A protein and the small-molecule ligand that binds it are described below.
Small molecule (SMILES): C/C1=C/C(=O)O[C@@H]2C[C@@H](CC[C@H](C)/C=C\CC1)O[C@@](O)([C@@H]1CSC(=O)N1)C2

Binding-site contacts:
Ligand atom C9 contacts residue TYR71 of chain 1.B at 3.8 Å (hydrophobic).
Ligand atom C16 contacts residue TYR71 of chain 1.B at 3.9 Å (hydrophobic).
Ligand atom C9 contacts residue ILE36 of chain 1.B at 3.6 Å (hydrophobic).
Ligand atom C12 contacts residue GLY17 of chain 1.B at 3.3 Å.
Ligand atom O5 contacts residue THR188 of chain 1.B at 2.8 Å (h-bond).
Ligand atom C6 contacts residue PRO34 of chain 1.B at 3.4 Å (hydrophobic).
Ligand atom C10 contacts residue PRO34 of chain 1.B at 3.7 Å (hydrophobic).
Ligand atom N1 contacts residue ASP159 of chain 1.B at 2.7 Å (salt-bridge).
Ligand atom C2 contacts residue ARG212 of chain 1.B at 3.3 Å.
Ligand atom C7 contacts residue PRO34 of chain 1.B at 3.7 Å (hydrophobic).
Ligand atom O3 contacts residue TYR71 of chain 1.B at 2.9 Å (h-bond).
Ligand atom C16 contacts residue ASP159 of chain 1.B at 3.6 Å.
Ligand atom C19 contacts residue ARG212 of chain 1.B at 3.5 Å.
Ligand atom C18 contacts residue ARG212 of chain 1.B at 3.6 Å.
Ligand atom S1 contacts residue GLU209 of chain 1.B at 3.8 Å.
Ligand atom C8 contacts residue GLU209 of chain 1.B at 3.6 Å.
Ligand atom C1 contacts residue ARG212 of chain 1.B at 3.8 Å.
Ligand atom C17 contacts residue GLU209 of chain 1.B at 3.4 Å.
Ligand atom C3 contacts residue ARG212 of chain 1.B at 3.6 Å.
Ligand atom O5 contacts residue ARG185 of chain 1.B at 3.7 Å.
Ligand atom N1 contacts residue ARG185 of chain 1.B at 3.8 Å.
Ligand atom C11 contacts residue TYR71 of chain 1.B at 3.7 Å (hydrophobic).
Ligand atom C20 contacts residue GLU209 of chain 1.B at 3.4 Å.
Ligand atom C12 contacts residue PRO34 of chain 1.B at 3.7 Å (hydrophobic).
Ligand atom C9 contacts residue LEU69 of chain 1.B at 3.8 Å (hydrophobic).
Ligand atom O4 contacts residue ARG212 of chain 1.B at 3.2 Å (salt-bridge).
Ligand atom S1 contacts residue ARG208 of chain 1.B at 3.5 Å.
Ligand atom O3 contacts residue GLU209 of chain 1.B at 3.7 Å.
Ligand atom C17 contacts residue ARG208 of chain 1.B at 3.8 Å.
Ligand atom O4 contacts residue GLU209 of chain 1.B at 2.9 Å (salt-bridge).
Ligand atom C1 contacts residue LEU18 of chain 1.B at 3.6 Å (hydrophobic).
Ligand atom C18 contacts residue ASP159 of chain 1.B at 3.6 Å.
Ligand atom C18 contacts residue ARG185 of chain 1.B at 3.8 Å.
Ligand atom O5 contacts residue ARG212 of chain 1.B at 3.5 Å.
Ligand atom C17 contacts residue TYR71 of chain 1.B at 3.7 Å (hydrophobic).
Ligand atom O1 contacts residue LEU18 of chain 1.B at 3.3 Å.
Ligand atom C13 contacts residue LEU18 of chain 1.B at 3.8 Å (hydrophobic).
Ligand atom C10 contacts residue ILE36 of chain 1.B at 3.7 Å (hydrophobic).
Ligand atom O5 contacts residue ASP159 of chain 1.B at 3.8 Å.
Ligand atom C10 contacts residue TYR71 of chain 1.B at 3.4 Å (hydrophobic).

Sequence of chain 1.B:
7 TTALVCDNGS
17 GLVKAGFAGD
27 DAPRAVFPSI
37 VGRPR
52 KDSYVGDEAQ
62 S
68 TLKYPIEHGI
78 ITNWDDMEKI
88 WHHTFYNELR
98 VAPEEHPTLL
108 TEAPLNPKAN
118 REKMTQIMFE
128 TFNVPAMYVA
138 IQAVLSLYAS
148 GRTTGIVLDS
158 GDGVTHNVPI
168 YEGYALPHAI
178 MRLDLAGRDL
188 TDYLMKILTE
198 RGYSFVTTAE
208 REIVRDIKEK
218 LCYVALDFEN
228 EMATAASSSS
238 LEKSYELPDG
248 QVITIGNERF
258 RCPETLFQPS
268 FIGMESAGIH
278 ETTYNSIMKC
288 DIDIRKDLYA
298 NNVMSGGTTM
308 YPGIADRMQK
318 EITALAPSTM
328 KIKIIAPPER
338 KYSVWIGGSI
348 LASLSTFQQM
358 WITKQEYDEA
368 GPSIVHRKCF